Binding-site contacts:
Ligand atom P contacts residue LYS12 of chain 1.B at 3.7 Å.
Ligand atom P contacts residue SER204 of chain 1.B at 4.1 Å.
Ligand atom ON contacts residue GLY202 of chain 1.B at 3.5 Å (h-bond).
Ligand atom O6 contacts residue GLY225 of chain 1.B at 2.9 Å (h-bond).
Ligand atom ON contacts residue GLU158 of chain 1.B at 2.6 Å (salt-bridge).
Ligand atom C4 contacts residue SER204 of chain 1.B at 3.8 Å.
Ligand atom O1 contacts residue HIS86 of chain 1.B at 2.7 Å (h-bond).
Ligand atom O2 contacts residue GLY203 of chain 1.B at 3.5 Å (h-bond).
Ligand atom O1 contacts residue ALA224 of chain 1.B at 4.2 Å.
Ligand atom O2 contacts residue GLY202 of chain 1.B at 3.1 Å (h-bond).
Ligand atom O4 contacts residue GLY225 of chain 1.B at 3.5 Å (h-bond).
Ligand atom O3 contacts residue LYS12 of chain 1.B at 3.8 Å.
Ligand atom O2 contacts residue LEU223 of chain 1.B at 2.9 Å (h-bond).
Ligand atom O2 contacts residue ALA224 of chain 1.B at 3.5 Å.
Ligand atom N contacts residue GLU158 of chain 1.B at 3.3 Å (salt-bridge).
Ligand atom C2 contacts residue GLY202 of chain 1.B at 3.9 Å.
Ligand atom N contacts residue LEU223 of chain 1.B at 3.3 Å (h-bond).
Ligand atom O5 contacts residue SER204 of chain 1.B at 2.6 Å (h-bond).
Ligand atom O6 contacts residue ALA224 of chain 1.B at 4.1 Å.
Ligand atom O2 contacts residue SER204 of chain 1.B at 4.2 Å.
Ligand atom N contacts residue GLY202 of chain 1.B at 2.8 Å (h-bond).
Ligand atom O3 contacts residue HIS86 of chain 1.B at 3.7 Å.
Ligand atom C1 contacts residue GLY202 of chain 1.B at 3.8 Å.
Ligand atom O7 contacts residue GLY225 of chain 1.B at 4.0 Å.
Ligand atom O2 contacts residue GLY225 of chain 1.B at 4.1 Å.
Ligand atom P contacts residue LYS227 of chain 1.B at 3.9 Å.
Ligand atom C2 contacts residue LEU223 of chain 1.B at 3.6 Å (hydrophobic).
Ligand atom O4 contacts residue LYS12 of chain 1.B at 3.3 Å (salt-bridge).
Ligand atom O1 contacts residue LEU223 of chain 1.B at 3.8 Å.
Ligand atom N contacts residue HIS86 of chain 1.B at 3.3 Å (h-bond).
Ligand atom C1 contacts residue LEU223 of chain 1.B at 3.4 Å (hydrophobic).
Ligand atom O6 contacts residue LYS227 of chain 1.B at 2.6 Å (salt-bridge).
Ligand atom P contacts residue GLY225 of chain 1.B at 3.8 Å.
Ligand atom C2 contacts residue ALA224 of chain 1.B at 3.8 Å (hydrophobic).
Ligand atom ON contacts residue LEU223 of chain 1.B at 3.2 Å.
Ligand atom C2 contacts residue GLY225 of chain 1.B at 3.8 Å.
Ligand atom O7 contacts residue LYS12 of chain 1.B at 2.9 Å (salt-bridge).
Ligand atom ON contacts residue HIS86 of chain 1.B at 2.9 Å (h-bond).
Ligand atom O1 contacts residue ASN10 of chain 1.B at 3.5 Å.
Ligand atom C1 contacts residue HIS86 of chain 1.B at 3.2 Å.

The protein below binds the small molecule below.
Small molecule (SMILES): O=C(NO)[C@H](O)[C@H](O)COP(=O)(O)O

Sequence of chain 1.B:
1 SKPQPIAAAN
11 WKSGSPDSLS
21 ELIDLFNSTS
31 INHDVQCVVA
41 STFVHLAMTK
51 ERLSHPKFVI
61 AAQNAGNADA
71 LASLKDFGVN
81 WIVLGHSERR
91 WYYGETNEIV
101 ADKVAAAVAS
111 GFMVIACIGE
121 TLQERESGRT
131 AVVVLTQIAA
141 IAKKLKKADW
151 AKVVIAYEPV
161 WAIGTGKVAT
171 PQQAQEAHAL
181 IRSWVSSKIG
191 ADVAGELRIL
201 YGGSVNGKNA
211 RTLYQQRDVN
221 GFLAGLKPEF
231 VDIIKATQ